Binding-site contacts:
Ligand atom N2 contacts residue ASN107 of chain 1.E at 2.9 Å (h-bond).
Ligand atom O7 contacts residue ASN107 of chain 1.E at 4.4 Å.
Ligand atom C2 contacts residue ASN107 of chain 1.E at 2.6 Å.
Ligand atom C3 contacts residue ASN107 of chain 1.E at 3.9 Å.
Ligand atom C4 contacts residue ASN107 of chain 1.E at 4.4 Å.
Ligand atom C5 contacts residue ASN107 of chain 1.E at 3.8 Å.
Ligand atom O5 contacts residue ASN107 of chain 1.E at 2.5 Å (h-bond).
Ligand atom C1 contacts residue ASN107 of chain 1.E at 1.5 Å.
Ligand atom C7 contacts residue ASN107 of chain 1.E at 3.9 Å.

This small molecule binds to this protein.
Small molecule (SMILES): CC(=O)N[C@@H]1[C@@H](O)[C@H](O)[C@@H](CO)O[C@H]1O

Sequence of chain 1.E:
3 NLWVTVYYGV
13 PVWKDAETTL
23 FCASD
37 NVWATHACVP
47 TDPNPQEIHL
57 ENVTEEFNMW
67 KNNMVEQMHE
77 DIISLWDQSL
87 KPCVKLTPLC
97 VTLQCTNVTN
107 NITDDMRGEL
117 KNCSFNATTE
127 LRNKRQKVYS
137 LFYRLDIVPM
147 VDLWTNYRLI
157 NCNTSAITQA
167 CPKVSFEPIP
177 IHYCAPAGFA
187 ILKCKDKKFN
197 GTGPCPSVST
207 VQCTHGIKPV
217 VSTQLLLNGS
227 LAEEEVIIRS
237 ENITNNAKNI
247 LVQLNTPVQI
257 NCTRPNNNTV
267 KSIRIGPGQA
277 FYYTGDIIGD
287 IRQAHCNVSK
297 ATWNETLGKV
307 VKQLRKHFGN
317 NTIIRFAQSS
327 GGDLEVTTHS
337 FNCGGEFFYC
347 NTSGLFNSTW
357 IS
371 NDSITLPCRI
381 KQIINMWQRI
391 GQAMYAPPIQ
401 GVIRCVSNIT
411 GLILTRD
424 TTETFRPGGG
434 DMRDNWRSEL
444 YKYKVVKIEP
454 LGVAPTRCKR